The protein below binds the small molecule below.
Small molecule (SMILES): CC(C)CCC[C@@H](C)[C@H]1CC[C@H]2[C@@H]3CC=C4C[C@@H](O)CC[C@]4(C)[C@H]3CC[C@]12C

Binding-site contacts:
Ligand atom C6 contacts residue PHE109 of chain 1.A at 3.6 Å (hydrophobic).
Ligand atom C4 contacts residue MET100 of chain 1.A at 3.6 Å (hydrophobic).
Ligand atom C19 contacts residue VAL190 of chain 1.A at 4.3 Å (hydrophobic).
Ligand atom O1 contacts residue MET100 of chain 1.A at 3.6 Å.
Ligand atom C24 contacts residue TRP193 of chain 1.A at 4.4 Å (hydrophobic).
Ligand atom C27 contacts residue LEU117 of chain 1.A at 4.2 Å (hydrophobic).
Ligand atom C15 contacts residue ASN110 of chain 1.A at 3.9 Å.
Ligand atom C27 contacts residue TRP193 of chain 1.A at 3.6 Å (hydrophobic).
Ligand atom C12 contacts residue VAL190 of chain 1.A at 4.4 Å (hydrophobic).
Ligand atom C7 contacts residue PHE109 of chain 1.A at 3.9 Å (hydrophobic).
Ligand atom C15 contacts residue LEU113 of chain 1.A at 3.7 Å (hydrophobic).
Ligand atom C11 contacts residue VAL190 of chain 1.A at 3.9 Å (hydrophobic).
Ligand atom C15 contacts residue TRP193 of chain 1.A at 3.9 Å (hydrophobic).
Ligand atom C18 contacts residue TRP193 of chain 1.A at 3.5 Å (hydrophobic).
Ligand atom C6 contacts residue MET100 of chain 1.A at 4.4 Å (hydrophobic).
Ligand atom C4 contacts residue ILE106 of chain 1.A at 3.8 Å (hydrophobic).
Ligand atom C3 contacts residue LYS186 of chain 1.A at 4.1 Å.
Ligand atom O1 contacts residue LYS186 of chain 1.A at 3.4 Å.
Ligand atom C8 contacts residue ASN110 of chain 1.A at 3.6 Å.
Ligand atom C18 contacts residue VAL190 of chain 1.A at 3.8 Å (hydrophobic).
Ligand atom C23 contacts residue TYR150 of chain 1.A at 3.5 Å (hydrophobic).
Ligand atom C7 contacts residue ASN110 of chain 1.A at 3.2 Å.
Ligand atom C23 contacts residue TRP193 of chain 1.A at 3.7 Å (hydrophobic).
Ligand atom C4 contacts residue LYS186 of chain 1.A at 4.5 Å.
Ligand atom C3 contacts residue MET100 of chain 1.A at 3.8 Å (hydrophobic).
Ligand atom C14 contacts residue ASN110 of chain 1.A at 4.3 Å.
Ligand atom C6 contacts residue ASN110 of chain 1.A at 3.7 Å.
Ligand atom C24 contacts residue TYR150 of chain 1.A at 3.8 Å (hydrophobic).
Ligand atom C27 contacts residue TYR150 of chain 1.A at 4.3 Å (hydrophobic).
Ligand atom C16 contacts residue TRP193 of chain 1.A at 4.2 Å (hydrophobic).
Ligand atom C19 contacts residue LYS186 of chain 1.A at 4.0 Å.
Ligand atom C5 contacts residue MET100 of chain 1.A at 4.5 Å (hydrophobic).
Ligand atom C2 contacts residue LYS186 of chain 1.A at 3.7 Å.
Ligand atom C16 contacts residue LEU113 of chain 1.A at 4.3 Å (hydrophobic).

Sequence of chain 1.A:
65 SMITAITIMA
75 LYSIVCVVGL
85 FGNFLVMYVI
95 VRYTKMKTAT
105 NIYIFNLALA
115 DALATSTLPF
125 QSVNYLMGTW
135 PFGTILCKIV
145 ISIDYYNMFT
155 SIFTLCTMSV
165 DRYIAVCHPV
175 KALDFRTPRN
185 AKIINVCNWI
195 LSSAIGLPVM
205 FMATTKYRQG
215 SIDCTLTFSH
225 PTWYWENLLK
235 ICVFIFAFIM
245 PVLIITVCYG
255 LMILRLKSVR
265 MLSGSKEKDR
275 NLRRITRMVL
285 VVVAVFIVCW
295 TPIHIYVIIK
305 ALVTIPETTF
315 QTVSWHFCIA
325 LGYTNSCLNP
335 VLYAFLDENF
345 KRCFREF